This protein binds this small molecule.
Small molecule (SMILES): OC[C@H]1O[C@H](O)[C@@H](O)[C@@H](O)[C@@H]1O

Binding-site contacts:
Ligand atom C5 contacts residue BMA1 of chain 1.I at 3.7 Å.
Ligand atom O6 contacts residue ASP17 of chain 1.C at 3.5 Å (salt-bridge).
Ligand atom C4 contacts residue BMA1 of chain 1.I at 4.2 Å.
Ligand atom C1 contacts residue BMA1 of chain 1.I at 3.0 Å.
Ligand atom C5 contacts residue ASP17 of chain 1.C at 4.3 Å.
Ligand atom O3 contacts residue BMA1 of chain 1.I at 4.5 Å.
Ligand atom O5 contacts residue BMA1 of chain 1.I at 3.2 Å (h-bond).
Ligand atom C2 contacts residue BMA1 of chain 1.I at 3.6 Å.
Ligand atom C3 contacts residue BMA1 of chain 1.I at 3.4 Å.
Ligand atom C6 contacts residue ASP17 of chain 1.C at 3.7 Å.

Sequence of chain 1.C:
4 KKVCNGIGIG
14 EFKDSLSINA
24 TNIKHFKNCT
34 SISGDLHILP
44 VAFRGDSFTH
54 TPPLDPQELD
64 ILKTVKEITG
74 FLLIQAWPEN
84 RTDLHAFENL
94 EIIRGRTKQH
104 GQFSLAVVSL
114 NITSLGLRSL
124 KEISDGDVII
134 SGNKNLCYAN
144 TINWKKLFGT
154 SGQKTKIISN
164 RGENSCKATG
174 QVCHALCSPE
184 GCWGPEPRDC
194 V